Sequence of chain 1.C:
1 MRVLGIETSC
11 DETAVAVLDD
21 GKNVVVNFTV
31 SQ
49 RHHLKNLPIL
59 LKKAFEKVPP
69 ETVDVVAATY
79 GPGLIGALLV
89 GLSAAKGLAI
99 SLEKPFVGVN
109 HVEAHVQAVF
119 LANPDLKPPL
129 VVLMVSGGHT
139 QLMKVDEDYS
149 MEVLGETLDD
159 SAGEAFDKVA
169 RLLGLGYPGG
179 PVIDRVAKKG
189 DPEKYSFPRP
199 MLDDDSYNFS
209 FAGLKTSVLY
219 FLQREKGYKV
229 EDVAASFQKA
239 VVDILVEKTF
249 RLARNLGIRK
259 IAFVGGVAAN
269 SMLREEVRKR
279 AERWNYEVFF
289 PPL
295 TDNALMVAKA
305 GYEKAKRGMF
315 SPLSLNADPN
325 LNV

Sequence of chain 1.B:
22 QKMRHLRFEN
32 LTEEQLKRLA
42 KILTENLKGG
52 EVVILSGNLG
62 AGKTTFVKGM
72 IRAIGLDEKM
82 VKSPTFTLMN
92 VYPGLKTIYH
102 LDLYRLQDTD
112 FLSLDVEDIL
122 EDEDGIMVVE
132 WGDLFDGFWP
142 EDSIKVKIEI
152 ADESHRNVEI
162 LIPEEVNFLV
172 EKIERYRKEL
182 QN

Binding-site contacts:
Ligand atom N6 contacts residue GLU34 of chain 1.B at 3.1 Å (salt-bridge).
Ligand atom N6 contacts residue SER155 of chain 1.B at 3.0 Å (h-bond).
Ligand atom C5 contacts residue ARG157 of chain 1.B at 3.0 Å.
Ligand atom O3B contacts residue GLY61 of chain 1.B at 3.4 Å (h-bond).
Ligand atom O1A contacts residue THR65 of chain 1.B at 3.2 Å (h-bond).
Ligand atom N6 contacts residue LEU32 of chain 1.B at 2.8 Å (h-bond).
Ligand atom O3G contacts residue LYS166 of chain 1.C at 3.4 Å.
Ligand atom PA contacts residue THR66 of chain 1.B at 3.3 Å.
Ligand atom O2B contacts residue GLU131 of chain 1.B at 2.9 Å (salt-bridge).
Ligand atom O2B contacts residue LYS64 of chain 1.B at 3.2 Å.
Ligand atom C4 contacts residue ARG157 of chain 1.B at 3.2 Å.
Ligand atom O2' contacts residue GLU34 of chain 1.B at 2.6 Å (salt-bridge).
Ligand atom O1A contacts residue LYS64 of chain 1.B at 3.2 Å (salt-bridge).
Ligand atom O2G contacts residue LYS213 of chain 1.C at 2.9 Å (salt-bridge).
Ligand atom C5' contacts residue THR66 of chain 1.B at 3.2 Å.
Ligand atom O1B contacts residue GLY63 of chain 1.B at 2.7 Å (h-bond).
Ligand atom C1' contacts residue ARG157 of chain 1.B at 3.4 Å.
Ligand atom N7 contacts residue SER155 of chain 1.B at 3.2 Å (h-bond).
Ligand atom O1G contacts residue GLU131 of chain 1.B at 3.1 Å (salt-bridge).
Ligand atom N7 contacts residue ARG157 of chain 1.B at 2.7 Å (salt-bridge).
Ligand atom O1G contacts residue MG1 of chain 1.H at 3.1 Å.
Ligand atom C2' contacts residue GLU34 of chain 1.B at 3.3 Å.
Ligand atom N9 contacts residue ARG157 of chain 1.B at 3.1 Å (salt-bridge).
Ligand atom N1 contacts residue GLU34 of chain 1.B at 3.4 Å.
Ligand atom O2B contacts residue THR65 of chain 1.B at 2.5 Å (h-bond).
Ligand atom O4' contacts residue ARG157 of chain 1.B at 2.8 Å (salt-bridge).
Ligand atom O1A contacts residue GLY63 of chain 1.B at 3.3 Å.
Ligand atom O1B contacts residue LYS64 of chain 1.B at 3.0 Å (salt-bridge).
Ligand atom O2A contacts residue THR66 of chain 1.B at 3.4 Å (h-bond).
Ligand atom O2G contacts residue MG1 of chain 1.H at 2.6 Å.
Ligand atom O1B contacts residue ALA62 of chain 1.B at 3.1 Å (h-bond).
Ligand atom O1B contacts residue GLY61 of chain 1.B at 3.4 Å.
Ligand atom PG contacts residue MG1 of chain 1.H at 3.2 Å.
Ligand atom O1A contacts residue THR66 of chain 1.B at 2.6 Å (h-bond).
Ligand atom N9 contacts residue GLU34 of chain 1.B at 3.4 Å (salt-bridge).
Ligand atom C3A contacts residue LYS213 of chain 1.C at 3.1 Å.
Ligand atom N6 contacts residue THR33 of chain 1.B at 3.2 Å.
Ligand atom C8 contacts residue ARG157 of chain 1.B at 3.1 Å.
Ligand atom O1G contacts residue TRP132 of chain 1.B at 2.8 Å (h-bond).
Ligand atom O2B contacts residue MG1 of chain 1.H at 2.8 Å.

A small-molecule ligand and the protein it binds are described below.
Small molecule (SMILES): Nc1ncnc2c1ncn2[C@@H]1O[C@H](CO[P](=O)(O)C[P](=O)(O)OP(=O)(O)O)[C@@H](O)[C@H]1O